Binding-site contacts:
Ligand atom C8 contacts residue ASN41 of chain 1.B at 3.9 Å.
Ligand atom C3 contacts residue ASN41 of chain 1.B at 3.9 Å.
Ligand atom C4 contacts residue ASN41 of chain 1.B at 4.2 Å.
Ligand atom O7 contacts residue ASN41 of chain 1.B at 4.2 Å.
Ligand atom C7 contacts residue ASN41 of chain 1.B at 3.7 Å.
Ligand atom C1 contacts residue SER43 of chain 1.B at 3.5 Å.
Ligand atom O6 contacts residue LEU44 of chain 1.B at 3.8 Å.
Ligand atom N2 contacts residue SER43 of chain 1.B at 3.8 Å.
Ligand atom C5 contacts residue ASN41 of chain 1.B at 3.7 Å.
Ligand atom C1 contacts residue ASN41 of chain 1.B at 1.5 Å.
Ligand atom C2 contacts residue SER43 of chain 1.B at 4.2 Å.
Ligand atom O5 contacts residue LEU44 of chain 1.B at 4.3 Å.
Ligand atom O5 contacts residue ASN41 of chain 1.B at 2.3 Å (h-bond).
Ligand atom C2 contacts residue ASN41 of chain 1.B at 2.5 Å.
Ligand atom N2 contacts residue ASN41 of chain 1.B at 3.0 Å (h-bond).

Sequence of chain 1.B:
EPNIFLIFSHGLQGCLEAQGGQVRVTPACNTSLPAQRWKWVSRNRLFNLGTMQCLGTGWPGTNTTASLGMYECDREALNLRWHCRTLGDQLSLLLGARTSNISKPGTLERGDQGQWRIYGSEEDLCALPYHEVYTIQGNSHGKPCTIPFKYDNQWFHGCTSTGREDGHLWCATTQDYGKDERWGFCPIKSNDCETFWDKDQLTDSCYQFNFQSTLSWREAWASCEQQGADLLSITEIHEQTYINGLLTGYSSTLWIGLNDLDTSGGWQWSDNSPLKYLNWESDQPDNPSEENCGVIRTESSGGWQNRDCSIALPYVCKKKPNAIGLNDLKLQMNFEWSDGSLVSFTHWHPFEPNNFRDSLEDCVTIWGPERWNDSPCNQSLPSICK

The protein below binds the small molecule below.
Small molecule (SMILES): CC(=O)N[C@@H]1[C@@H](O)[C@H](O)[C@@H](CO)O[C@H]1O